Sequence of chain 1.A:
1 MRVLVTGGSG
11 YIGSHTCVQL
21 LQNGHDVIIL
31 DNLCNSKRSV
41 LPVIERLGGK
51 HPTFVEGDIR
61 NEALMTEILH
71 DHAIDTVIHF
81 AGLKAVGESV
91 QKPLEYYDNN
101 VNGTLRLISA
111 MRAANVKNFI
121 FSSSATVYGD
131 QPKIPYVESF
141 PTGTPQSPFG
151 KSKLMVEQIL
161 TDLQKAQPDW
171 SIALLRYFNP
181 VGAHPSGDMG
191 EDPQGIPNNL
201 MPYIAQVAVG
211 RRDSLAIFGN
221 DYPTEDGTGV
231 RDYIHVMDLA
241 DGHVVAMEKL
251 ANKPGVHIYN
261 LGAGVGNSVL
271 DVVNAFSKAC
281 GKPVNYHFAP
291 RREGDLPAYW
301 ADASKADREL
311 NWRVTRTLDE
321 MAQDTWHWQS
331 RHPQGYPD

Binding-site contacts:
Ligand atom O2A contacts residue LEU200 of chain 1.A at 3.1 Å (h-bond).
Ligand atom O6' contacts residue ASN179 of chain 1.A at 3.0 Å (h-bond).
Ligand atom O4 contacts residue PHE218 of chain 1.A at 3.3 Å.
Ligand atom O5' contacts residue PHE178 of chain 1.A at 3.4 Å (h-bond).
Ligand atom O2' contacts residue ASN199 of chain 1.A at 2.7 Å (h-bond).
Ligand atom O2A contacts residue ASN199 of chain 1.A at 3.2 Å (h-bond).
Ligand atom O3A contacts residue ASN179 of chain 1.A at 3.0 Å (h-bond).
Ligand atom O2B contacts residue ARG292 of chain 1.A at 3.1 Å (salt-bridge).
Ligand atom C4' contacts residue NAD1 of chain 1.E at 3.6 Å.
Ligand atom N3 contacts residue ALA216 of chain 1.A at 2.9 Å (h-bond).
Ligand atom O1B contacts residue ASN179 of chain 1.A at 2.9 Å (h-bond).
Ligand atom C4C contacts residue TYR233 of chain 1.A at 3.5 Å (hydrophobic).
Ligand atom C6' contacts residue PHE178 of chain 1.A at 3.2 Å (hydrophobic).
Ligand atom O2C contacts residue ASP295 of chain 1.A at 2.6 Å (salt-bridge).
Ligand atom O5' contacts residue ASN179 of chain 1.A at 3.4 Å (h-bond).
Ligand atom O1B contacts residue TYR299 of chain 1.A at 3.5 Å (h-bond).
Ligand atom C4' contacts residue SER124 of chain 1.A at 3.4 Å.
Ligand atom N3 contacts residue PHE218 of chain 1.A at 3.2 Å.
Ligand atom PB contacts residue ASN179 of chain 1.A at 3.4 Å.
Ligand atom O2 contacts residue ALA216 of chain 1.A at 3.5 Å (h-bond).
Ligand atom C2 contacts residue ALA216 of chain 1.A at 3.6 Å (hydrophobic).
Ligand atom C6' contacts residue SER124 of chain 1.A at 3.5 Å.
Ligand atom O1A contacts residue ARG292 of chain 1.A at 2.8 Å (salt-bridge).
Ligand atom O6' contacts residue TYR299 of chain 1.A at 2.6 Å (h-bond).
Ligand atom O1A contacts residue ASN199 of chain 1.A at 3.6 Å (h-bond).
Ligand atom O4' contacts residue SER124 of chain 1.A at 2.5 Å (h-bond).
Ligand atom C1' contacts residue ASN179 of chain 1.A at 3.5 Å.
Ligand atom O1A contacts residue ASN198 of chain 1.A at 3.6 Å (h-bond).
Ligand atom C2 contacts residue PHE218 of chain 1.A at 3.3 Å (hydrophobic).
Ligand atom O1B contacts residue ARG231 of chain 1.A at 2.8 Å (salt-bridge).
Ligand atom O5C contacts residue ARG292 of chain 1.A at 3.3 Å (salt-bridge).
Ligand atom O3' contacts residue PHE149 of chain 1.A at 3.1 Å.
Ligand atom C2C contacts residue ARG292 of chain 1.A at 3.5 Å.
Ligand atom O2 contacts residue ILE217 of chain 1.A at 3.5 Å.
Ligand atom C2' contacts residue NAD1 of chain 1.E at 3.5 Å.
Ligand atom C2C contacts residue ASP295 of chain 1.A at 3.6 Å.
Ligand atom C5C contacts residue TYR233 of chain 1.A at 3.3 Å (hydrophobic).
Ligand atom O6' contacts residue PHE178 of chain 1.A at 3.4 Å (h-bond).
Ligand atom C4 contacts residue PHE218 of chain 1.A at 3.2 Å (hydrophobic).
Ligand atom O2 contacts residue PHE218 of chain 1.A at 2.9 Å (h-bond).

The protein below binds the small molecule below.
Small molecule (SMILES): O=c1ccn([C@@H]2O[C@H](CO[P](=O)(O)O[P](=O)(O)O[C@H]3O[C@H](CO)[C@@H](O)[C@H](O)[C@H]3O)[C@@H](O)[C@H]2O)c(=O)[nH]1